Binding-site contacts:
Ligand atom O contacts residue GLU187 of chain 1.A at 3.4 Å (salt-bridge).
Ligand atom CB contacts residue GLU187 of chain 1.A at 3.4 Å.
Ligand atom CD1 contacts residue UXN1 of chain 1.C at 3.5 Å.
Ligand atom N contacts residue GLU19 of chain 1.A at 3.3 Å (salt-bridge).
Ligand atom CB contacts residue ASN55 of chain 1.A at 3.4 Å.
Ligand atom NH2 contacts residue GLY58 of chain 1.A at 3.5 Å.
Ligand atom O3P contacts residue TYR135 of chain 1.A at 2.6 Å (h-bond).
Ligand atom C contacts residue ASN231 of chain 1.A at 3.6 Å.
Ligand atom C contacts residue ASN180 of chain 1.A at 3.6 Å.
Ligand atom O3P contacts residue ARG134 of chain 1.A at 2.8 Å (salt-bridge).
Ligand atom CG1 contacts residue GLY176 of chain 1.A at 3.7 Å.
Ligand atom O1P contacts residue ARG61 of chain 1.A at 2.9 Å (salt-bridge).
Ligand atom N contacts residue LEU234 of chain 1.A at 3.3 Å.
Ligand atom O contacts residue VAL51 of chain 1.A at 3.8 Å.
Ligand atom OG contacts residue UXN1 of chain 1.C at 3.3 Å.
Ligand atom CA contacts residue ASN180 of chain 1.A at 3.4 Å.
Ligand atom NH1 contacts residue GLY58 of chain 1.A at 3.7 Å.
Ligand atom CA contacts residue ASN55 of chain 1.A at 3.3 Å.
Ligand atom CA contacts residue ASN231 of chain 1.A at 3.5 Å.
Ligand atom O contacts residue ASN55 of chain 1.A at 3.0 Å (h-bond).
Ligand atom N contacts residue LEU179 of chain 1.A at 3.6 Å.
Ligand atom O2P contacts residue ARG61 of chain 1.A at 2.9 Å (salt-bridge).
Ligand atom C contacts residue ASN55 of chain 1.A at 3.5 Å.
Ligand atom O contacts residue LYS54 of chain 1.A at 3.6 Å.
Ligand atom CZ contacts residue GLY58 of chain 1.A at 3.6 Å.
Ligand atom N contacts residue ASN180 of chain 1.A at 2.9 Å (h-bond).
Ligand atom CD contacts residue LYS54 of chain 1.A at 3.7 Å.
Ligand atom O2P contacts residue ARG134 of chain 1.A at 2.9 Å (salt-bridge).
Ligand atom CD contacts residue ASN55 of chain 1.A at 3.5 Å.
Ligand atom O contacts residue GLU19 of chain 1.A at 3.3 Å (salt-bridge).
Ligand atom NE contacts residue LYS54 of chain 1.A at 3.5 Å (salt-bridge).
Ligand atom N contacts residue ASN231 of chain 1.A at 2.9 Å (h-bond).
Ligand atom CA contacts residue GLU19 of chain 1.A at 3.5 Å.
Ligand atom O contacts residue ASN231 of chain 1.A at 3.0 Å (h-bond).
Ligand atom P contacts residue ARG61 of chain 1.A at 3.6 Å.
Ligand atom O contacts residue VAL183 of chain 1.A at 3.6 Å.
Ligand atom CB contacts residue TRP235 of chain 1.A at 3.4 Å (hydrophobic).
Ligand atom O contacts residue VAL51 of chain 1.A at 3.6 Å.
Ligand atom CB contacts residue ASN180 of chain 1.A at 3.2 Å.
Ligand atom P contacts residue ARG134 of chain 1.A at 3.7 Å.

The protein below binds the small molecule below.
Small molecule (SMILES): CC[C@H](C)[C@H](NC(=O)[C@H](COP(=O)(O)O)NC(=O)CNC(=O)[C@H](C)N)C(=O)N1CCC[C@H]1C(=O)NCC(=O)N[C@@H](CCCN=C(N)N)C(=O)N[C@@H](C)C(=O)N[C@H](C=O)CO

Sequence of chain 1.A:
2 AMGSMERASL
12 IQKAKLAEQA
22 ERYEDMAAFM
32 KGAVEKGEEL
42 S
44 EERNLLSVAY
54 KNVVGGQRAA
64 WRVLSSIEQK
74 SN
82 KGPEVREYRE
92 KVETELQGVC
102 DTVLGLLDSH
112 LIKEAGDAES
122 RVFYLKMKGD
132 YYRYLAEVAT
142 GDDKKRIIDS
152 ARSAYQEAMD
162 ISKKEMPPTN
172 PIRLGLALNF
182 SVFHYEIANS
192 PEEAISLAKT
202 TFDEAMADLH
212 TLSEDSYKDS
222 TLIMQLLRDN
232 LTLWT